Binding-site contacts:
Ligand atom O22 contacts residue PHE225 of chain 1.A at 3.6 Å.
Ligand atom C10 contacts residue PHE277 of chain 1.A at 3.6 Å (hydrophobic).
Ligand atom C4 contacts residue PHE225 of chain 1.A at 3.5 Å (hydrophobic).
Ligand atom O12 contacts residue PHE169 of chain 1.A at 4.1 Å.
Ligand atom O20 contacts residue ASP173 of chain 1.A at 3.5 Å (salt-bridge).
Ligand atom C3 contacts residue LEU179 of chain 1.A at 4.1 Å (hydrophobic).
Ligand atom C2 contacts residue PHE176 of chain 1.A at 3.6 Å (hydrophobic).
Ligand atom C5 contacts residue CYS161 of chain 1.A at 4.1 Å (hydrophobic).
Ligand atom C3 contacts residue VAL175 of chain 1.A at 4.2 Å (hydrophobic).
Ligand atom C13 contacts residue PHE225 of chain 1.A at 4.3 Å (hydrophobic).
Ligand atom C11 contacts residue ILE222 of chain 1.A at 4.1 Å (hydrophobic).
Ligand atom O12 contacts residue VAL175 of chain 1.A at 3.6 Å.
Ligand atom C3 contacts residue PHE225 of chain 1.A at 4.2 Å (hydrophobic).
Ligand atom C18 contacts residue PHE225 of chain 1.A at 3.9 Å (hydrophobic).
Ligand atom C8 contacts residue LEU180 of chain 1.A at 4.0 Å (hydrophobic).
Ligand atom C1 contacts residue PHE225 of chain 1.A at 3.5 Å (hydrophobic).
Ligand atom C5 contacts residue PHE225 of chain 1.A at 3.9 Å (hydrophobic).
Ligand atom C3 contacts residue PHE169 of chain 1.A at 4.1 Å (hydrophobic).
Ligand atom O14 contacts residue ASP173 of chain 1.A at 4.3 Å.
Ligand atom C5 contacts residue PHE169 of chain 1.A at 4.3 Å (hydrophobic).
Ligand atom C4 contacts residue LEU179 of chain 1.A at 3.6 Å (hydrophobic).
Ligand atom C19 contacts residue ASP173 of chain 1.A at 3.7 Å.
Ligand atom O12 contacts residue PHE225 of chain 1.A at 3.8 Å.
Ligand atom C7 contacts residue PHE176 of chain 1.A at 3.7 Å (hydrophobic).
Ligand atom C15 contacts residue PHE169 of chain 1.A at 4.3 Å (hydrophobic).
Ligand atom C1 contacts residue PHE169 of chain 1.A at 3.4 Å (hydrophobic).
Ligand atom C2 contacts residue LEU179 of chain 1.A at 3.7 Å (hydrophobic).
Ligand atom C5 contacts residue PHE176 of chain 1.A at 4.1 Å (hydrophobic).
Ligand atom C9 contacts residue PHE183 of chain 1.A at 3.6 Å (hydrophobic).
Ligand atom C6 contacts residue LEU179 of chain 1.A at 4.3 Å (hydrophobic).
Ligand atom C9 contacts residue PHE277 of chain 1.A at 4.3 Å (hydrophobic).
Ligand atom C13 contacts residue PHE169 of chain 1.A at 3.6 Å (hydrophobic).
Ligand atom O22 contacts residue LYS232 of chain 1.A at 4.1 Å.
Ligand atom C3 contacts residue PHE176 of chain 1.A at 3.5 Å (hydrophobic).
Ligand atom C10 contacts residue ILE222 of chain 1.A at 4.0 Å (hydrophobic).
Ligand atom C2 contacts residue VAL175 of chain 1.A at 3.7 Å (hydrophobic).
Ligand atom C11 contacts residue PHE277 of chain 1.A at 4.2 Å (hydrophobic).
Ligand atom O14 contacts residue PHE169 of chain 1.A at 4.2 Å.
Ligand atom C2 contacts residue PHE225 of chain 1.A at 3.9 Å (hydrophobic).
Ligand atom C8 contacts residue SER157 of chain 1.A at 4.1 Å.

Sequence of chain 1.A:
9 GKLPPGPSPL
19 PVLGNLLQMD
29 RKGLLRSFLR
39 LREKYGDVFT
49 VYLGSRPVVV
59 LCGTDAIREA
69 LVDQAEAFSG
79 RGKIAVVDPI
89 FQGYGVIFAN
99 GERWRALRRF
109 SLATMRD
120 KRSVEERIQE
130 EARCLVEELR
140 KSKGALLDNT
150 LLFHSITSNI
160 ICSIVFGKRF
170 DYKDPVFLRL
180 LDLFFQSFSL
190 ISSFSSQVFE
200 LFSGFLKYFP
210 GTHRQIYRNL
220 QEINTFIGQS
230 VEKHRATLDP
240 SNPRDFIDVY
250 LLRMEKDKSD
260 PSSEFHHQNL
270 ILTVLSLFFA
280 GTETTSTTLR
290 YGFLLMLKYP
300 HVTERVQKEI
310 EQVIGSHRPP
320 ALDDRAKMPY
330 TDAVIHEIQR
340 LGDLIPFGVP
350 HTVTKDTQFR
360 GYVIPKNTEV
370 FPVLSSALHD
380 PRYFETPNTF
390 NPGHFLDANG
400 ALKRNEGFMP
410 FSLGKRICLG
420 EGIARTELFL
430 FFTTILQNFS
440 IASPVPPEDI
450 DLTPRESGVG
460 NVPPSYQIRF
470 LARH

The protein below binds the small molecule below.
Small molecule (SMILES): OC[C@H]1O[C@H](O[C@H]2[C@H](O)[C@@H](O)[C@H](OCCCCCC3CCCCC3)O[C@@H]2CO)[C@H](O)[C@@H](O)[C@@H]1O